The protein below binds the small molecule below.
Small molecule (SMILES): c1ccc(-c2cnc[nH]2)cc1

Sequence of chain 1.A:
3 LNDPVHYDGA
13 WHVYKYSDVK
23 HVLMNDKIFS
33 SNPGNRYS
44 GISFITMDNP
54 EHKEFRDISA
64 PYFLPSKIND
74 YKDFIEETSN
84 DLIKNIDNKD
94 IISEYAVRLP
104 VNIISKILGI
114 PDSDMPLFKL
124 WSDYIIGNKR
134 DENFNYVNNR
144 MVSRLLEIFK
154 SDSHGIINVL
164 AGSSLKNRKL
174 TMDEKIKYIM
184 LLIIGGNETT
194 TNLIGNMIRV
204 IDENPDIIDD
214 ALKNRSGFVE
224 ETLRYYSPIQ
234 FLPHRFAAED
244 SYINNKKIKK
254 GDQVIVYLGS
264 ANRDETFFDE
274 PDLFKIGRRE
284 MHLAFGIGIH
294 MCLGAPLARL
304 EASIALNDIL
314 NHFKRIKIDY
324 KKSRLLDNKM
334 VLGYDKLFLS

Binding-site contacts:
Ligand atom N1 contacts residue THR192 of chain 1.A at 3.3 Å (h-bond).
Ligand atom C2 contacts residue HEM1 of chain 1.E at 2.8 Å.
Ligand atom C2 contacts residue THR192 of chain 1.A at 2.9 Å.
Ligand atom C2 contacts residue GLY188 of chain 1.A at 3.6 Å.
Ligand atom C10 contacts residue ILE187 of chain 1.A at 3.8 Å (hydrophobic).
Ligand atom C10 contacts residue ILE48 of chain 1.A at 4.1 Å (hydrophobic).
Ligand atom C9 contacts residue GLY44 of chain 1.A at 3.7 Å.
Ligand atom C6 contacts residue ILE187 of chain 1.A at 4.0 Å (hydrophobic).
Ligand atom C4 contacts residue ILE232 of chain 1.A at 4.1 Å (hydrophobic).
Ligand atom N3 contacts residue ILE232 of chain 1.A at 4.2 Å.
Ligand atom N3 contacts residue THR192 of chain 1.A at 4.0 Å.
Ligand atom C9 contacts residue ILE187 of chain 1.A at 3.9 Å (hydrophobic).
Ligand atom C7 contacts residue ILE129 of chain 1.A at 4.0 Å (hydrophobic).
Ligand atom C5 contacts residue THR192 of chain 1.A at 4.5 Å.
Ligand atom C11 contacts residue ILE48 of chain 1.A at 3.9 Å (hydrophobic).
Ligand atom C2 contacts residue ILE187 of chain 1.A at 4.3 Å (hydrophobic).
Ligand atom N3 contacts residue CYS295 of chain 1.A at 4.3 Å.
Ligand atom C4 contacts residue HEM1 of chain 1.E at 3.1 Å.
Ligand atom C11 contacts residue ILE187 of chain 1.A at 3.8 Å (hydrophobic).
Ligand atom C10 contacts residue LEU184 of chain 1.A at 4.4 Å (hydrophobic).
Ligand atom C7 contacts residue ILE187 of chain 1.A at 4.1 Å (hydrophobic).
Ligand atom C5 contacts residue HEM1 of chain 1.E at 4.1 Å.
Ligand atom C11 contacts residue LEU184 of chain 1.A at 4.2 Å (hydrophobic).
Ligand atom N3 contacts residue HEM1 of chain 1.E at 2.1 Å.
Ligand atom C10 contacts residue GLY44 of chain 1.A at 3.5 Å.
Ligand atom C8 contacts residue ILE187 of chain 1.A at 4.0 Å (hydrophobic).
Ligand atom C5 contacts residue GLY188 of chain 1.A at 4.3 Å.
Ligand atom N1 contacts residue HEM1 of chain 1.E at 4.0 Å.
Ligand atom N1 contacts residue ILE187 of chain 1.A at 3.2 Å (h-bond).
Ligand atom C5 contacts residue ILE232 of chain 1.A at 4.3 Å (hydrophobic).
Ligand atom N1 contacts residue GLY188 of chain 1.A at 3.4 Å.
Ligand atom C8 contacts residue ILE129 of chain 1.A at 3.8 Å (hydrophobic).
Ligand atom C5 contacts residue ILE187 of chain 1.A at 4.1 Å (hydrophobic).